The protein below binds the small molecule below.
Small molecule (SMILES): O=C(NO)c1ccc2ccccc2n1

Binding-site contacts:
Ligand atom N1 contacts residue GLY149 of chain 3.B at 3.8 Å.
Ligand atom O2 contacts residue GLU148 of chain 3.B at 3.8 Å.
Ligand atom O1 contacts residue ILE146 of chain 3.B at 4.4 Å.
Ligand atom N2 contacts residue GLY128 of chain 3.B at 3.7 Å.
Ligand atom N1 contacts residue GLU148 of chain 3.B at 2.9 Å (salt-bridge).
Ligand atom C8 contacts residue VAL134 of chain 3.B at 4.2 Å (hydrophobic).
Ligand atom N1 contacts residue GLY128 of chain 3.B at 4.0 Å.
Ligand atom C10 contacts residue VAL134 of chain 3.B at 3.8 Å (hydrophobic).
Ligand atom O2 contacts residue THR147 of chain 3.B at 4.4 Å.
Ligand atom C5 contacts residue VAL134 of chain 3.B at 3.9 Å (hydrophobic).
Ligand atom C2 contacts residue GLY128 of chain 3.B at 4.4 Å.
Ligand atom O1 contacts residue THR147 of chain 3.B at 3.5 Å.
Ligand atom C3 contacts residue THR147 of chain 3.B at 4.2 Å.
Ligand atom C1 contacts residue GLY149 of chain 3.B at 3.6 Å.
Ligand atom C3 contacts residue SER150 of chain 3.B at 3.2 Å.
Ligand atom C1 contacts residue THR147 of chain 3.B at 3.9 Å.
Ligand atom O2 contacts residue GLY149 of chain 3.B at 2.9 Å (h-bond).
Ligand atom C9 contacts residue VAL134 of chain 3.B at 4.0 Å (hydrophobic).
Ligand atom C3 contacts residue GLY149 of chain 3.B at 4.1 Å.
Ligand atom C2 contacts residue THR147 of chain 3.B at 4.2 Å.
Ligand atom C7 contacts residue VAL134 of chain 3.B at 4.1 Å (hydrophobic).
Ligand atom C4 contacts residue VAL134 of chain 3.B at 4.4 Å (hydrophobic).
Ligand atom C9 contacts residue GLY128 of chain 3.B at 4.1 Å.
Ligand atom N2 contacts residue VAL134 of chain 3.B at 4.2 Å.
Ligand atom C10 contacts residue GLY128 of chain 3.B at 4.2 Å.
Ligand atom C6 contacts residue VAL134 of chain 3.B at 3.9 Å (hydrophobic).
Ligand atom C4 contacts residue VAL151 of chain 3.B at 3.7 Å (hydrophobic).
Ligand atom O1 contacts residue GLU148 of chain 3.B at 3.5 Å (salt-bridge).
Ligand atom C3 contacts residue VAL151 of chain 3.B at 3.9 Å (hydrophobic).
Ligand atom C4 contacts residue SER150 of chain 3.B at 3.2 Å.
Ligand atom C1 contacts residue GLU148 of chain 3.B at 3.7 Å.
Ligand atom N1 contacts residue THR147 of chain 3.B at 3.6 Å.
Ligand atom O1 contacts residue ARG129 of chain 3.B at 3.3 Å (salt-bridge).
Ligand atom O1 contacts residue GLY128 of chain 3.B at 2.8 Å (h-bond).

Sequence of chain 3.B:
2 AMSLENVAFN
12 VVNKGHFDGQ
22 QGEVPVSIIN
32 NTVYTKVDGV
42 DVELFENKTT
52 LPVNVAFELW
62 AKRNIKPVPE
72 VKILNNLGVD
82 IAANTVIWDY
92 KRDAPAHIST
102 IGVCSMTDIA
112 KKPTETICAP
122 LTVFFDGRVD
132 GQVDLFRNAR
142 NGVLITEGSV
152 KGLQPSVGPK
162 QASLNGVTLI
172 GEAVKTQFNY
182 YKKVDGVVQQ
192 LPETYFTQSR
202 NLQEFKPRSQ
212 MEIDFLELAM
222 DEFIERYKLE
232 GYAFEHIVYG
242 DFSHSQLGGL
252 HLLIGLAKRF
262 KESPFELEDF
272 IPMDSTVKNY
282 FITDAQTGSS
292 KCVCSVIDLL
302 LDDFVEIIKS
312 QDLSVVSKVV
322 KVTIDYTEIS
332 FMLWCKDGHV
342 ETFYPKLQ